Sequence of chain 2.B:
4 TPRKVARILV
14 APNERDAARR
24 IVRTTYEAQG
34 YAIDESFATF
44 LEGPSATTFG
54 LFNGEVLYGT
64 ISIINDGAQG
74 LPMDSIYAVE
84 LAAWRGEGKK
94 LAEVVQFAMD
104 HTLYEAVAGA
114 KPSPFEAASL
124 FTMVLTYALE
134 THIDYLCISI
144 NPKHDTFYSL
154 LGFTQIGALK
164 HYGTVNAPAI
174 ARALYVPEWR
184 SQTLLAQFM

This small molecule binds to this protein.
Small molecule (SMILES): CCCCCCCCCCCC(=O)N[C@@H](Cc1ccc(O)cc1)C(=O)O

Sequence of chain 2.A:
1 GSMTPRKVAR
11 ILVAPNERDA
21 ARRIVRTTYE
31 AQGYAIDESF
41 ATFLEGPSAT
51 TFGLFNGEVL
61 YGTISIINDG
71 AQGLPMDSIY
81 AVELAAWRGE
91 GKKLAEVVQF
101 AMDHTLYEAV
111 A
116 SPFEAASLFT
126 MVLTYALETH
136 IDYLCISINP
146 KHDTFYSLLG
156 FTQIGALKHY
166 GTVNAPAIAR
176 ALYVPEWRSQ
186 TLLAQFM

Binding-site contacts:
Ligand atom CE1 contacts residue ALA172 of chain 2.A at 3.7 Å (hydrophobic).
Ligand atom CE1 contacts residue PRO171 of chain 2.A at 3.3 Å (hydrophobic).
Ligand atom OH contacts residue TYR34 of chain 2.A at 3.8 Å.
Ligand atom C contacts residue GLN99 of chain 2.A at 3.6 Å.
Ligand atom OL contacts residue TYR29 of chain 2.A at 3.5 Å (h-bond).
Ligand atom C7 contacts residue VAL97 of chain 2.A at 3.8 Å (hydrophobic).
Ligand atom O contacts residue VAL98 of chain 2.A at 3.1 Å.
Ligand atom OL contacts residue PHE100 of chain 2.A at 3.3 Å (h-bond).
Ligand atom CD1 contacts residue SER142 of chain 2.A at 3.2 Å.
Ligand atom C12 contacts residue PHE118 of chain 2.B at 3.7 Å (hydrophobic).
Ligand atom C6 contacts residue TYR151 of chain 2.A at 3.5 Å (hydrophobic).
Ligand atom CE2 contacts residue TYR34 of chain 2.A at 3.6 Å (hydrophobic).
Ligand atom CE2 contacts residue VAL168 of chain 2.A at 3.5 Å (hydrophobic).
Ligand atom C contacts residue TYR29 of chain 2.A at 3.2 Å (hydrophobic).
Ligand atom C2 contacts residue ILE143 of chain 2.A at 3.5 Å (hydrophobic).
Ligand atom O contacts residue GLN99 of chain 2.A at 3.1 Å (h-bond).
Ligand atom CD2 contacts residue VAL168 of chain 2.A at 3.6 Å (hydrophobic).
Ligand atom C10 contacts residue PHE156 of chain 2.A at 3.6 Å (hydrophobic).
Ligand atom O2 contacts residue TYR29 of chain 2.A at 2.4 Å (h-bond).
Ligand atom C4 contacts residue ILE141 of chain 2.A at 3.8 Å (hydrophobic).
Ligand atom CA contacts residue TYR29 of chain 2.A at 3.5 Å (hydrophobic).
Ligand atom C8 contacts residue PHE124 of chain 2.A at 3.7 Å (hydrophobic).
Ligand atom O2 contacts residue GLN99 of chain 2.A at 3.5 Å (h-bond).
Ligand atom CG contacts residue SER142 of chain 2.A at 3.7 Å.
Ligand atom CE1 contacts residue ASN144 of chain 2.A at 3.4 Å.
Ligand atom N contacts residue SER142 of chain 2.A at 2.9 Å (h-bond).
Ligand atom C6 contacts residue ILE141 of chain 2.A at 3.8 Å (hydrophobic).
Ligand atom C2 contacts residue SER142 of chain 2.A at 3.6 Å.
Ligand atom C5 contacts residue VAL97 of chain 2.A at 3.7 Å (hydrophobic).
Ligand atom CA contacts residue SER142 of chain 2.A at 3.7 Å.
Ligand atom OH contacts residue PRO171 of chain 2.A at 2.8 Å (h-bond).
Ligand atom OH contacts residue ALA170 of chain 2.A at 3.2 Å.
Ligand atom CB contacts residue SER142 of chain 2.A at 3.4 Å.
Ligand atom C1 contacts residue SER142 of chain 2.A at 3.7 Å.
Ligand atom OH contacts residue ASN144 of chain 2.A at 2.7 Å (h-bond).
Ligand atom CE1 contacts residue ILE143 of chain 2.A at 3.6 Å (hydrophobic).
Ligand atom C4 contacts residue TYR151 of chain 2.A at 3.7 Å (hydrophobic).
Ligand atom C5 contacts residue ILE141 of chain 2.A at 3.8 Å (hydrophobic).
Ligand atom C3 contacts residue VAL97 of chain 2.A at 3.6 Å (hydrophobic).
Ligand atom CZ contacts residue PRO171 of chain 2.A at 3.5 Å (hydrophobic).